This small molecule binds to this protein.
Small molecule (SMILES): CC(C)(C)NO

Sequence of chain 1.D:
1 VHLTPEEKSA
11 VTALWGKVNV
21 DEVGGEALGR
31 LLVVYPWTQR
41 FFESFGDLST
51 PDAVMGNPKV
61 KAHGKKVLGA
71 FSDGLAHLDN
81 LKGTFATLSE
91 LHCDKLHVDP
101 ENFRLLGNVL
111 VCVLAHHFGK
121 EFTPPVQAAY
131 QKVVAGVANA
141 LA

Binding-site contacts:
Ligand atom C03 contacts residue PHE103 of chain 1.D at 3.9 Å (hydrophobic).
Ligand atom C06 contacts residue PHE103 of chain 1.D at 3.1 Å (hydrophobic).
Ligand atom C04 contacts residue VAL98 of chain 1.D at 3.6 Å (hydrophobic).
Ligand atom C05 contacts residue ASN102 of chain 1.D at 3.4 Å.
Ligand atom C03 contacts residue VAL98 of chain 1.D at 4.4 Å (hydrophobic).
Ligand atom N02 contacts residue HEM1 of chain 1.O at 3.0 Å.
Ligand atom C04 contacts residue ASN102 of chain 1.D at 3.9 Å.
Ligand atom C04 contacts residue PHE41 of chain 1.D at 4.1 Å (hydrophobic).
Ligand atom C05 contacts residue LEU106 of chain 1.D at 4.4 Å (hydrophobic).
Ligand atom C03 contacts residue HEM1 of chain 1.O at 3.5 Å.
Ligand atom C06 contacts residue VAL98 of chain 1.D at 3.6 Å (hydrophobic).
Ligand atom O01 contacts residue PHE42 of chain 1.D at 3.0 Å.
Ligand atom C06 contacts residue HEM1 of chain 1.O at 3.5 Å.
Ligand atom N02 contacts residue PHE42 of chain 1.D at 3.6 Å.
Ligand atom C06 contacts residue LEU96 of chain 1.D at 4.1 Å (hydrophobic).
Ligand atom C05 contacts residue HEM1 of chain 1.O at 3.7 Å.
Ligand atom O01 contacts residue HEM1 of chain 1.O at 2.9 Å.
Ligand atom C05 contacts residue PHE103 of chain 1.D at 3.2 Å (hydrophobic).